Sequence of chain 1.R:
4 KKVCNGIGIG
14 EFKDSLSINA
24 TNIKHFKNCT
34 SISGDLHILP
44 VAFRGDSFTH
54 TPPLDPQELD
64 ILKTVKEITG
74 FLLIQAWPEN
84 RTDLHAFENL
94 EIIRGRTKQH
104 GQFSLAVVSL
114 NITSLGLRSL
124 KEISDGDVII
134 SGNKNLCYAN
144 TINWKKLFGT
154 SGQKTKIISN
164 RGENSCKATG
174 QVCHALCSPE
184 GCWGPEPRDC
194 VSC

The small molecule below binds the protein below.
Small molecule (SMILES): CC(=O)N[C@H]1[C@H](O[C@H]2[C@H](O)[C@@H](NC(C)=O)CO[C@@H]2CO)O[C@H](CO)[C@@H](O[C@@H]2O[C@H](CO)[C@@H](O)[C@H](O)[C@@H]2O)[C@@H]1O

Binding-site contacts:
Ligand atom C3 contacts residue THR52 of chain 1.R at 3.9 Å.
Ligand atom C4 contacts residue SER18 of chain 1.R at 3.5 Å.
Ligand atom C8 contacts residue THR52 of chain 1.R at 3.8 Å.
Ligand atom C3 contacts residue ASN22 of chain 1.R at 3.8 Å.
Ligand atom O6 contacts residue ASP17 of chain 1.R at 3.7 Å.
Ligand atom O5 contacts residue THR24 of chain 1.R at 4.1 Å.
Ligand atom O5 contacts residue ASN22 of chain 1.R at 2.4 Å (h-bond).
Ligand atom C8 contacts residue ASP49 of chain 1.R at 3.5 Å.
Ligand atom C7 contacts residue ASN22 of chain 1.R at 3.1 Å.
Ligand atom N2 contacts residue THR54 of chain 1.R at 3.2 Å (h-bond).
Ligand atom N2 contacts residue THR52 of chain 1.R at 3.3 Å (h-bond).
Ligand atom O5 contacts residue ASN25 of chain 1.R at 3.1 Å (h-bond).
Ligand atom O7 contacts residue LEU19 of chain 1.R at 3.5 Å (h-bond).
Ligand atom C8 contacts residue VAL44 of chain 1.R at 3.6 Å (hydrophobic).
Ligand atom C2 contacts residue THR54 of chain 1.R at 3.7 Å.
Ligand atom C6 contacts residue ASP17 of chain 1.R at 3.3 Å.
Ligand atom O3 contacts residue ASP17 of chain 1.R at 3.9 Å.
Ligand atom C1 contacts residue ASN22 of chain 1.R at 1.5 Å.
Ligand atom N2 contacts residue ASN22 of chain 1.R at 2.8 Å (h-bond).
Ligand atom C5 contacts residue SER18 of chain 1.R at 3.9 Å.
Ligand atom O5 contacts residue ASP17 of chain 1.R at 3.9 Å.
Ligand atom O7 contacts residue SER20 of chain 1.R at 3.5 Å (h-bond).
Ligand atom C5 contacts residue THR24 of chain 1.R at 4.1 Å.
Ligand atom C7 contacts residue THR52 of chain 1.R at 4.1 Å.
Ligand atom O4 contacts residue ASP17 of chain 1.R at 4.1 Å.
Ligand atom C2 contacts residue ASN22 of chain 1.R at 2.4 Å.
Ligand atom O6 contacts residue ASN25 of chain 1.R at 3.7 Å.
Ligand atom O6 contacts residue THR52 of chain 1.R at 4.0 Å.
Ligand atom O5 contacts residue SER18 of chain 1.R at 3.9 Å.
Ligand atom C1 contacts residue THR54 of chain 1.R at 3.6 Å.
Ligand atom C1 contacts residue ASN25 of chain 1.R at 3.8 Å.
Ligand atom C5 contacts residue ASP17 of chain 1.R at 4.0 Å.
Ligand atom O6 contacts residue SER18 of chain 1.R at 2.8 Å (h-bond).
Ligand atom C5 contacts residue ASN22 of chain 1.R at 3.7 Å.
Ligand atom C5 contacts residue ASP17 of chain 1.R at 3.8 Å.
Ligand atom O7 contacts residue ASN22 of chain 1.R at 2.8 Å (h-bond).
Ligand atom C3 contacts residue THR54 of chain 1.R at 4.0 Å.
Ligand atom C6 contacts residue ASP17 of chain 1.R at 3.8 Å.
Ligand atom O3 contacts residue THR52 of chain 1.R at 3.5 Å.
Ligand atom C6 contacts residue SER18 of chain 1.R at 3.8 Å.